This protein binds this small molecule.
Small molecule (SMILES): CC(=O)N[C@@H]1[C@@H](O)[C@H](O)[C@@H](CO)O[C@H]1O

Sequence of chain 1.E:
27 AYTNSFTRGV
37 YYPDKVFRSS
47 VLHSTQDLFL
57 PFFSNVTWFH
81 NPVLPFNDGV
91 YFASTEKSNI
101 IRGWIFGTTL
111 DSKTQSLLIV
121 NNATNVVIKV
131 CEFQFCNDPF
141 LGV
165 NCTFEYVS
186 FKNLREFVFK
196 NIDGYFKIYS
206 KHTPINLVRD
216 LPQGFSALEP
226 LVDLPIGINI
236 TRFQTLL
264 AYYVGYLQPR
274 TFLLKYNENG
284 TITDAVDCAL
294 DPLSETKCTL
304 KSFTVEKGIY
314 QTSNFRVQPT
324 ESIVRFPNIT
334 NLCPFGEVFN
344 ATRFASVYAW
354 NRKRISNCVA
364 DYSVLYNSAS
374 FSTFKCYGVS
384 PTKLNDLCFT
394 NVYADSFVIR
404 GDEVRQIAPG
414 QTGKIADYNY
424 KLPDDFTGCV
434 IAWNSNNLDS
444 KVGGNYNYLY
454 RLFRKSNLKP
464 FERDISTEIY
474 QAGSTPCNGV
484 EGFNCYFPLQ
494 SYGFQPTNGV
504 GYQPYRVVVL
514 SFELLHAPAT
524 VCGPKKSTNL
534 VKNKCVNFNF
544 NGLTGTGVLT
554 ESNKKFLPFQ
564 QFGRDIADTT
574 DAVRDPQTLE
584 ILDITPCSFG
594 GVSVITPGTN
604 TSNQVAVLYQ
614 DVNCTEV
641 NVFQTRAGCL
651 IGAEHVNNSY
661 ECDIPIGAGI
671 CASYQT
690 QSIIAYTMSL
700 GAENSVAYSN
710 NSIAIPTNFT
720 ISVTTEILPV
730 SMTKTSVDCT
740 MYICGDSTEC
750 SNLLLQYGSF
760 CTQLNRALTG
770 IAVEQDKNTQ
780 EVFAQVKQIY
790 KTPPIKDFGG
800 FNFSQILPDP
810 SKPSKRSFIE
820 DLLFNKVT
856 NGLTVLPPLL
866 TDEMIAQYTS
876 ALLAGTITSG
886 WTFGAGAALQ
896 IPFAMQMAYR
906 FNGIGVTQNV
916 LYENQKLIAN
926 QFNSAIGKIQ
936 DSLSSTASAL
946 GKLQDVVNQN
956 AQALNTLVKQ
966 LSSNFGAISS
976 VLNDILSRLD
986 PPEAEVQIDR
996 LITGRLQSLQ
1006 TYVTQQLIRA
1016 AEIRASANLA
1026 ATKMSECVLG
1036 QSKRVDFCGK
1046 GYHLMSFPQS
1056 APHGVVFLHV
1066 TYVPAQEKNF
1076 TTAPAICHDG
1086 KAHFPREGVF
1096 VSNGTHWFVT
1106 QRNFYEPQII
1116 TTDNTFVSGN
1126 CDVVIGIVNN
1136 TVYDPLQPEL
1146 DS

Binding-site contacts:
Ligand atom O5 contacts residue VAL127 of chain 1.E at 4.0 Å.
Ligand atom C3 contacts residue ASN122 of chain 1.E at 3.8 Å.
Ligand atom C1 contacts residue VAL127 of chain 1.E at 3.8 Å (hydrophobic).
Ligand atom C7 contacts residue ASN122 of chain 1.E at 3.3 Å.
Ligand atom C3 contacts residue VAL127 of chain 1.E at 4.5 Å (hydrophobic).
Ligand atom C5 contacts residue ASN122 of chain 1.E at 3.7 Å.
Ligand atom O6 contacts residue VAL127 of chain 1.E at 3.5 Å.
Ligand atom C1 contacts residue ASN122 of chain 1.E at 1.4 Å.
Ligand atom C4 contacts residue ASN122 of chain 1.E at 4.2 Å.
Ligand atom O5 contacts residue ASN122 of chain 1.E at 2.4 Å (h-bond).
Ligand atom C8 contacts residue THR124 of chain 1.E at 3.7 Å.
Ligand atom N2 contacts residue ASN122 of chain 1.E at 2.9 Å (h-bond).
Ligand atom O7 contacts residue ASN122 of chain 1.E at 3.3 Å (h-bond).
Ligand atom C6 contacts residue VAL127 of chain 1.E at 4.0 Å (hydrophobic).
Ligand atom C5 contacts residue VAL127 of chain 1.E at 3.8 Å (hydrophobic).
Ligand atom C2 contacts residue ASN122 of chain 1.E at 2.5 Å.
Ligand atom C8 contacts residue ASN122 of chain 1.E at 3.6 Å.